Binding-site contacts:
Ligand atom C24 contacts residue GLN228 of chain 1.B at 3.5 Å.
Ligand atom C46 contacts residue PHE79 of chain 1.B at 3.7 Å (hydrophobic).
Ligand atom O58 contacts residue ALA318 of chain 1.B at 3.2 Å (h-bond).
Ligand atom C42 contacts residue TYR74 of chain 1.A at 3.8 Å (hydrophobic).
Ligand atom S53 contacts residue ALA318 of chain 1.B at 3.7 Å.
Ligand atom N51 contacts residue THR244 of chain 1.B at 2.8 Å (h-bond).
Ligand atom C17 contacts residue ALA318 of chain 1.B at 3.5 Å (hydrophobic).
Ligand atom BR contacts residue VAL186 of chain 1.B at 3.6 Å.
Ligand atom C28 contacts residue THR244 of chain 1.B at 3.3 Å.
Ligand atom C34 contacts residue TYR177 of chain 1.B at 3.5 Å (hydrophobic).
Ligand atom S40 contacts residue MET245 of chain 1.B at 3.5 Å (h-bond).
Ligand atom C31 contacts residue GLN228 of chain 1.B at 3.7 Å.
Ligand atom O32 contacts residue THR244 of chain 1.B at 2.8 Å (h-bond).
Ligand atom C10 contacts residue PHE34 of chain 1.B at 3.3 Å (hydrophobic).
Ligand atom O59 contacts residue ALA318 of chain 1.B at 3.3 Å (h-bond).
Ligand atom C34 contacts residue MET245 of chain 1.B at 3.7 Å (hydrophobic).
Ligand atom C44 contacts residue TYR74 of chain 1.A at 3.6 Å (hydrophobic).
Ligand atom C33 contacts residue MET245 of chain 1.B at 3.6 Å (hydrophobic).
Ligand atom O59 contacts residue THR317 of chain 1.B at 3.6 Å.
Ligand atom C44 contacts residue PHE79 of chain 1.B at 3.7 Å (hydrophobic).
Ligand atom C24 contacts residue TYR177 of chain 1.B at 3.3 Å (hydrophobic).
Ligand atom S53 contacts residue THR244 of chain 1.B at 3.7 Å.
Ligand atom C12 contacts residue PHE34 of chain 1.B at 3.4 Å (hydrophobic).
Ligand atom O32 contacts residue MET245 of chain 1.B at 3.5 Å.
Ligand atom S40 contacts residue VAL242 of chain 1.B at 3.4 Å (h-bond).
Ligand atom C09 contacts residue ALA318 of chain 1.B at 3.5 Å (hydrophobic).
Ligand atom C54 contacts residue THR244 of chain 1.B at 3.2 Å.
Ligand atom O59 contacts residue MET245 of chain 1.B at 3.6 Å.
Ligand atom C33 contacts residue GLN228 of chain 1.B at 3.6 Å.
Ligand atom BR contacts residue VAL242 of chain 1.B at 3.6 Å.
Ligand atom C31 contacts residue MET245 of chain 1.B at 3.7 Å (hydrophobic).
Ligand atom C36 contacts residue CYS322 of chain 1.B at 3.6 Å (hydrophobic).
Ligand atom C44 contacts residue ARG147 of chain 1.B at 3.6 Å.
Ligand atom C54 contacts residue PLP1 of chain 1.K at 3.1 Å.
Ligand atom O59 contacts residue GLY316 of chain 1.B at 3.7 Å.
Ligand atom C48 contacts residue PLP1 of chain 1.K at 3.6 Å.
Ligand atom C50 contacts residue THR244 of chain 1.B at 3.2 Å.
Ligand atom C48 contacts residue THR244 of chain 1.B at 3.5 Å.
Ligand atom O08 contacts residue TYR177 of chain 1.B at 3.7 Å.
Ligand atom O32 contacts residue GLY243 of chain 1.B at 3.6 Å.

A small-molecule ligand and the protein it binds are described below.
Small molecule (SMILES): CNC(=O)c1ccc(-c2ccccc2NS(C)(=O)=O)cc1O[C@@H]1CCN(C(=O)c2ccc(Br)s2)C1

Sequence of chain 1.B:
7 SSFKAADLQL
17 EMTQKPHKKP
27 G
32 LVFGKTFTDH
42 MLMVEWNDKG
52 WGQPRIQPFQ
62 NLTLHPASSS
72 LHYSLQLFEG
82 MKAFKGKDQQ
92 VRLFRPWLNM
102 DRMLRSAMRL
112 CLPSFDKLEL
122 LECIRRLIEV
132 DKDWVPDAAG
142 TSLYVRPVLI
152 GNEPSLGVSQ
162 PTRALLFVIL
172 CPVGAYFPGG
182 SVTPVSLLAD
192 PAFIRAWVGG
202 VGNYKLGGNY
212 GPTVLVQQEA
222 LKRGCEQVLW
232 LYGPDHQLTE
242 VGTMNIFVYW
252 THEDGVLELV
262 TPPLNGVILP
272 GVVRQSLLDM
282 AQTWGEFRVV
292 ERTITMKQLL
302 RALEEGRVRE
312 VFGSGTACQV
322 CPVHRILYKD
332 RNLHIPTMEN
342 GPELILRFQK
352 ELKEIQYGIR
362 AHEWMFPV

Sequence of chain 1.A:
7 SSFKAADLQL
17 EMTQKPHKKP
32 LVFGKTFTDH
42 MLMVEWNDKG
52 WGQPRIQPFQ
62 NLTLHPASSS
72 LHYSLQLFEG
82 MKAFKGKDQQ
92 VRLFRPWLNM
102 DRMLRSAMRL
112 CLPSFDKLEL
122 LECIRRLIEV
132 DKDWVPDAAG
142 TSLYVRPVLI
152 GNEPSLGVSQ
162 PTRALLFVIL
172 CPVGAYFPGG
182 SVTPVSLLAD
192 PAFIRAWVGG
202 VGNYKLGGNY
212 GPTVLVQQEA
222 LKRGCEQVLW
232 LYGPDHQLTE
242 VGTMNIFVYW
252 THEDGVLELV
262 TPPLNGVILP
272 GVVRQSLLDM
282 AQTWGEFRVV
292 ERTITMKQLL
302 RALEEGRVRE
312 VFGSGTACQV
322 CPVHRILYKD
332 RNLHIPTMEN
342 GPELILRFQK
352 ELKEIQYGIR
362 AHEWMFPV